This protein binds this small molecule.
Small molecule (SMILES): O=C([O-])C(=O)[O-]

Binding-site contacts:
Ligand atom O2 contacts residue TYR143 of chain 1.A at 4.2 Å.
Ligand atom O2 contacts residue FE1 of chain 1.B at 2.2 Å.
Ligand atom O4 contacts residue FE1 of chain 1.B at 4.2 Å.
Ligand atom O4 contacts residue TYR200 of chain 1.A at 4.0 Å.
Ligand atom O1 contacts residue FE1 of chain 1.B at 2.2 Å.
Ligand atom C1 contacts residue TYR200 of chain 1.A at 3.3 Å (hydrophobic).
Ligand atom C1 contacts residue TYR143 of chain 1.A at 4.3 Å (hydrophobic).
Ligand atom C1 contacts residue ASP179 of chain 1.A at 4.1 Å.
Ligand atom C2 contacts residue FE1 of chain 1.B at 2.9 Å.
Ligand atom O1 contacts residue OXL1 of chain 1.D at 3.1 Å (h-bond).
Ligand atom O3 contacts residue ARG137 of chain 1.A at 3.2 Å (salt-bridge).
Ligand atom C2 contacts residue TYR200 of chain 1.A at 3.3 Å (hydrophobic).
Ligand atom C2 contacts residue OXL1 of chain 1.D at 3.7 Å.
Ligand atom C1 contacts residue FE1 of chain 1.B at 2.9 Å.
Ligand atom O3 contacts residue GLY178 of chain 1.A at 3.5 Å.
Ligand atom O3 contacts residue TYR200 of chain 1.A at 4.2 Å.
Ligand atom O3 contacts residue FE1 of chain 1.B at 4.1 Å.
Ligand atom O3 contacts residue ASP179 of chain 1.A at 3.0 Å (salt-bridge).
Ligand atom O3 contacts residue ARG180 of chain 1.A at 4.4 Å.
Ligand atom O2 contacts residue ARG180 of chain 1.A at 3.8 Å.
Ligand atom C2 contacts residue ARG180 of chain 1.A at 3.6 Å.
Ligand atom O2 contacts residue TYR200 of chain 1.A at 2.8 Å (h-bond).
Ligand atom O1 contacts residue ARG137 of chain 1.A at 2.7 Å (salt-bridge).
Ligand atom O1 contacts residue TYR200 of chain 1.A at 2.9 Å (h-bond).
Ligand atom C1 contacts residue OXL1 of chain 1.D at 3.7 Å.
Ligand atom O1 contacts residue TYR143 of chain 1.A at 3.2 Å.
Ligand atom O2 contacts residue OXL1 of chain 1.D at 3.0 Å (h-bond).
Ligand atom C1 contacts residue ARG137 of chain 1.A at 3.4 Å.
Ligand atom O4 contacts residue ARG180 of chain 1.A at 2.9 Å (salt-bridge).

Sequence of chain 1.A:
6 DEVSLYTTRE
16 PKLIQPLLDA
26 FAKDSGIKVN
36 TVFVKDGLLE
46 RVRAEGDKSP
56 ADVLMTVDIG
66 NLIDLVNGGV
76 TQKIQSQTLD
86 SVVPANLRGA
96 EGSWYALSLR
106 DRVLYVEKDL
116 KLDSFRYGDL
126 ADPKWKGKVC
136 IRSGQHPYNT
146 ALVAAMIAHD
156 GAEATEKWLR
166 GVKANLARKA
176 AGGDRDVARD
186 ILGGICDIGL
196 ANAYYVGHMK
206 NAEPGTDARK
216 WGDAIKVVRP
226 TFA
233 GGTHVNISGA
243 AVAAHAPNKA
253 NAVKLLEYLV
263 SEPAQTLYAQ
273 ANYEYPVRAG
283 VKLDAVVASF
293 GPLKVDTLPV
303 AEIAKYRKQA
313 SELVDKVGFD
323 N